A protein and the small-molecule ligand that binds it are described below.
Small molecule (SMILES): CC(=O)N[C@@H]1[C@@H](O)[C@H](O)[C@@H](CO)O[C@H]1O

Sequence of chain 1.H:
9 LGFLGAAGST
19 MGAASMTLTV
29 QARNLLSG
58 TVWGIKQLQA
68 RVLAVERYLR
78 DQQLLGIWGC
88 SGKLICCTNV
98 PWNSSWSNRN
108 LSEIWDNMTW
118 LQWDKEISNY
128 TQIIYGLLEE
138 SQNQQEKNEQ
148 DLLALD

Binding-site contacts:
Ligand atom O5 contacts residue ASN100 of chain 1.H at 2.1 Å (h-bond).
Ligand atom C1 contacts residue SER102 of chain 1.H at 3.8 Å.
Ligand atom O5 contacts residue TRP103 of chain 1.H at 2.9 Å (h-bond).
Ligand atom N2 contacts residue ASN100 of chain 1.H at 3.1 Å (h-bond).
Ligand atom O6 contacts residue SER102 of chain 1.H at 3.9 Å.
Ligand atom C6 contacts residue ASN100 of chain 1.H at 4.4 Å.
Ligand atom O6 contacts residue ILE130 of chain 1.H at 4.5 Å.
Ligand atom C1 contacts residue ASN100 of chain 1.H at 1.4 Å.
Ligand atom O5 contacts residue SER102 of chain 1.H at 4.0 Å.
Ligand atom O6 contacts residue TYR127 of chain 1.H at 3.5 Å.
Ligand atom C6 contacts residue TRP103 of chain 1.H at 3.4 Å (hydrophobic).
Ligand atom C6 contacts residue ILE130 of chain 1.H at 4.4 Å (hydrophobic).
Ligand atom C2 contacts residue ASN100 of chain 1.H at 2.5 Å.
Ligand atom C4 contacts residue ASN100 of chain 1.H at 4.1 Å.
Ligand atom C5 contacts residue SER102 of chain 1.H at 4.3 Å.
Ligand atom C5 contacts residue TRP103 of chain 1.H at 3.8 Å (hydrophobic).
Ligand atom C7 contacts residue ASN100 of chain 1.H at 4.3 Å.
Ligand atom C1 contacts residue TRP103 of chain 1.H at 3.9 Å (hydrophobic).
Ligand atom C5 contacts residue ASN100 of chain 1.H at 3.5 Å.
Ligand atom C3 contacts residue ASN100 of chain 1.H at 3.8 Å.
Ligand atom O6 contacts residue TRP103 of chain 1.H at 3.0 Å (h-bond).